This small molecule binds to this protein.
Small molecule (SMILES): N[C@@H](C[C@]1(C(=O)O)C[C@H]2OCC[C@@H](O)[C@H]2O1)C(=O)O

Sequence of chain 1.B:
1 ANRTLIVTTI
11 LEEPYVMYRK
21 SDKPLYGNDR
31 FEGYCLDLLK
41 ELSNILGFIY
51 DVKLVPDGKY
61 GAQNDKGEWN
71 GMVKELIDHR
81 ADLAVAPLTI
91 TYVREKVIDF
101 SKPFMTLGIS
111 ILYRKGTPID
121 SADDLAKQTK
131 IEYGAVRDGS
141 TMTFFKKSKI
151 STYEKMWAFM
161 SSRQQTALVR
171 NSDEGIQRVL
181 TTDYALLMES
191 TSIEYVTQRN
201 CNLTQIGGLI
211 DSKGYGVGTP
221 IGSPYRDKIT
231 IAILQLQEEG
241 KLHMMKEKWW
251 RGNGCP

Binding-site contacts:
Ligand atom OAE contacts residue GLU189 of chain 1.B at 3.4 Å.
Ligand atom CAP contacts residue SER192 of chain 1.B at 3.9 Å.
Ligand atom C contacts residue SER140 of chain 1.B at 3.3 Å.
Ligand atom CAN contacts residue THR141 of chain 1.B at 3.4 Å.
Ligand atom OAK contacts residue VAL136 of chain 1.B at 3.3 Å.
Ligand atom N contacts residue THR89 of chain 1.B at 2.9 Å (h-bond).
Ligand atom OXT contacts residue TYR60 of chain 1.B at 3.2 Å.
Ligand atom O contacts residue LEU88 of chain 1.B at 3.5 Å.
Ligand atom C contacts residue ARG94 of chain 1.B at 3.4 Å.
Ligand atom CAG contacts residue VAL136 of chain 1.B at 3.8 Å (hydrophobic).
Ligand atom CA contacts residue GLU189 of chain 1.B at 3.7 Å.
Ligand atom OAF contacts residue GLU189 of chain 1.B at 2.8 Å (salt-bridge).
Ligand atom OXT contacts residue GLY139 of chain 1.B at 3.3 Å.
Ligand atom N contacts residue PRO87 of chain 1.B at 2.8 Å (h-bond).
Ligand atom N contacts residue GLU189 of chain 1.B at 2.8 Å (salt-bridge).
Ligand atom CAQ contacts residue VAL136 of chain 1.B at 3.8 Å (hydrophobic).
Ligand atom C contacts residue TYR60 of chain 1.B at 3.5 Å (hydrophobic).
Ligand atom O contacts residue PRO87 of chain 1.B at 3.5 Å (h-bond).
Ligand atom O contacts residue TYR60 of chain 1.B at 3.5 Å.
Ligand atom CAG contacts residue MET188 of chain 1.B at 3.6 Å (hydrophobic).
Ligand atom CAJ contacts residue VAL136 of chain 1.B at 3.8 Å (hydrophobic).
Ligand atom OAC contacts residue THR141 of chain 1.B at 3.0 Å (h-bond).
Ligand atom O contacts residue THR89 of chain 1.B at 2.8 Å (h-bond).
Ligand atom O contacts residue ARG94 of chain 1.B at 2.8 Å (salt-bridge).
Ligand atom C contacts residue THR89 of chain 1.B at 3.6 Å.
Ligand atom CAG contacts residue SER172 of chain 1.B at 3.7 Å.
Ligand atom OAE contacts residue THR141 of chain 1.B at 2.6 Å (h-bond).
Ligand atom CAJ contacts residue TYR60 of chain 1.B at 3.6 Å (hydrophobic).
Ligand atom OAL contacts residue GLU189 of chain 1.B at 3.1 Å (salt-bridge).
Ligand atom CAH contacts residue MET188 of chain 1.B at 3.5 Å (hydrophobic).
Ligand atom CA contacts residue THR89 of chain 1.B at 3.4 Å.
Ligand atom CB contacts residue TYR60 of chain 1.B at 3.4 Å (hydrophobic).
Ligand atom OAC contacts residue GLY139 of chain 1.B at 3.6 Å.
Ligand atom OAF contacts residue MET188 of chain 1.B at 3.7 Å.
Ligand atom N contacts residue TYR215 of chain 1.B at 3.8 Å.
Ligand atom O contacts residue SER140 of chain 1.B at 3.9 Å.
Ligand atom CA contacts residue SER140 of chain 1.B at 3.2 Å.
Ligand atom OAC contacts residue SER140 of chain 1.B at 3.2 Å (h-bond).
Ligand atom OXT contacts residue SER140 of chain 1.B at 2.8 Å (h-bond).
Ligand atom OXT contacts residue ARG94 of chain 1.B at 2.8 Å (salt-bridge).